Sequence of chain 2.A:
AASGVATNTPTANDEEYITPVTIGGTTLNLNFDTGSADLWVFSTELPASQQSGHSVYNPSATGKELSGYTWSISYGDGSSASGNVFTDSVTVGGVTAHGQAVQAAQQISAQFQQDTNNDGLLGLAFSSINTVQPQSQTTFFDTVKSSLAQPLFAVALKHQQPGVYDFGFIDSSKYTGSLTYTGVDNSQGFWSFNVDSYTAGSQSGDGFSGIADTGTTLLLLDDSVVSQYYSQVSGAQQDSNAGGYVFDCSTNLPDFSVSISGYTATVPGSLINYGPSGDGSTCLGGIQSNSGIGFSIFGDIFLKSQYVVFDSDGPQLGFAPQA

Sequence of chain 1.A:
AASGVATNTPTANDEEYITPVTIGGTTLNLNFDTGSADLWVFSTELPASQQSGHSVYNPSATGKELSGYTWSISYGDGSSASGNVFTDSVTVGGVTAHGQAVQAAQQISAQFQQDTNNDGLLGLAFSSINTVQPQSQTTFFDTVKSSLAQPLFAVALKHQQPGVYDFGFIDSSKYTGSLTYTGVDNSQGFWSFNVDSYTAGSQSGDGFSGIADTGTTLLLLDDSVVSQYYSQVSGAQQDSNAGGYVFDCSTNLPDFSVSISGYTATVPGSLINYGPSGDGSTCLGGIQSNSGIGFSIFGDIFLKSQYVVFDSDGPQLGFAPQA

Binding-site contacts:
Ligand atom C10 contacts residue LEU218 of chain 2.A at 3.8 Å (hydrophobic).
Ligand atom CV2 contacts residue GLY215 of chain 2.A at 3.6 Å.
Ligand atom CD1 contacts residue GLY76 of chain 2.A at 3.7 Å.
Ligand atom C6 contacts residue LEU218 of chain 2.A at 3.6 Å (hydrophobic).
Ligand atom CV2 contacts residue THR217 of chain 2.A at 3.4 Å.
Ligand atom OV contacts residue THR217 of chain 2.A at 3.0 Å (h-bond).
Ligand atom CAV contacts residue ASP77 of chain 2.A at 3.3 Å.
Ligand atom OE contacts residue GLY76 of chain 2.A at 3.0 Å (h-bond).
Ligand atom C11 contacts residue THR217 of chain 2.A at 3.7 Å.
Ligand atom C14 contacts residue THR216 of chain 2.A at 3.4 Å.
Ligand atom C14 contacts residue GLY215 of chain 2.A at 3.8 Å.
Ligand atom NV contacts residue THR217 of chain 2.A at 3.1 Å (h-bond).
Ligand atom OV contacts residue GLY215 of chain 2.A at 3.8 Å.
Ligand atom C3 contacts residue ALA242 of chain 2.A at 3.6 Å (hydrophobic).
Ligand atom OV contacts residue THR216 of chain 2.A at 3.4 Å.
Ligand atom C3 contacts residue LEU284 of chain 2.A at 3.8 Å (hydrophobic).
Ligand atom C7 contacts residue LEU218 of chain 2.A at 3.8 Å (hydrophobic).
Ligand atom OH contacts residue TYR75 of chain 2.A at 3.3 Å.
Ligand atom CG contacts residue GLY76 of chain 2.A at 3.7 Å.
Ligand atom C5 contacts residue LEU218 of chain 2.A at 3.6 Å (hydrophobic).
Ligand atom OP contacts residue GLY76 of chain 2.A at 3.3 Å.
Ligand atom OH contacts residue GLY76 of chain 2.A at 3.4 Å (h-bond).
Ligand atom OP contacts residue ASP77 of chain 2.A at 3.5 Å (salt-bridge).
Ligand atom CE2 contacts residue GLY76 of chain 2.A at 3.7 Å.
Ligand atom NL contacts residue ASP77 of chain 2.A at 3.0 Å (salt-bridge).
Ligand atom CV contacts residue ASP77 of chain 2.A at 3.7 Å.
Ligand atom C9 contacts residue LEU220 of chain 2.A at 3.7 Å (hydrophobic).
Ligand atom CE1 contacts residue GLY76 of chain 2.A at 3.7 Å.
Ligand atom CBV contacts residue ASP77 of chain 2.A at 3.6 Å.
Ligand atom OH contacts residue ASP77 of chain 2.A at 2.9 Å (salt-bridge).
Ligand atom CD2 contacts residue GLY76 of chain 2.A at 3.8 Å.
Ligand atom OS contacts residue ASP213 of chain 2.A at 3.5 Å (salt-bridge).
Ligand atom C12 contacts residue THR217 of chain 2.A at 3.6 Å.
Ligand atom CB contacts residue THR216 of chain 2.A at 3.5 Å.
Ligand atom CV2 contacts residue GLU15 of chain 2.A at 3.8 Å.
Ligand atom CA contacts residue THR216 of chain 2.A at 3.3 Å.
Ligand atom C12 contacts residue GLU15 of chain 2.A at 3.7 Å.
Ligand atom C11 contacts residue GLU15 of chain 2.A at 3.6 Å.
Ligand atom P contacts residue ASP77 of chain 2.A at 3.8 Å.
Ligand atom C4 contacts residue GLY243 of chain 2.A at 3.5 Å.

A protein and the small-molecule ligand that binds it are described below.
Small molecule (SMILES): COC(=O)[C@H](Cc1ccccc1)O[P](=O)([O-])CNC(=O)[C@@H](NC(=O)Cc1cccc2ccccc12)C(C)C